Binding-site contacts:
Ligand atom C3 contacts residue BMA1 of chain 11.P at 2.5 Å.
Ligand atom C1 contacts residue NAG1 of chain 11.N at 1.7 Å.
Ligand atom C3 contacts residue NAG1 of chain 11.N at 4.1 Å.
Ligand atom O5 contacts residue NAG1 of chain 11.N at 2.5 Å (h-bond).
Ligand atom O3 contacts residue BMA1 of chain 11.P at 1.1 Å.
Ligand atom C2 contacts residue BMA1 of chain 11.P at 3.2 Å.
Ligand atom O6 contacts residue NAG1 of chain 11.N at 4.5 Å.
Ligand atom C5 contacts residue NAG1 of chain 11.N at 3.8 Å.
Ligand atom C2 contacts residue HIS2 of chain 11.B at 4.5 Å.
Ligand atom O2 contacts residue HIS2 of chain 11.B at 3.4 Å (h-bond).
Ligand atom O4 contacts residue BMA1 of chain 11.P at 4.0 Å.
Ligand atom C4 contacts residue BMA1 of chain 11.P at 3.6 Å.
Ligand atom O2 contacts residue NAG1 of chain 11.N at 3.4 Å (h-bond).
Ligand atom C2 contacts residue NAG1 of chain 11.N at 2.9 Å.
Ligand atom O2 contacts residue BMA1 of chain 11.P at 3.0 Å (h-bond).

A protein and the small-molecule ligand that binds it are described below.
Small molecule (SMILES): OC[C@H]1O[C@@H](O)[C@@H](O)[C@@H](O)[C@@H]1O

Sequence of chain 11.B:
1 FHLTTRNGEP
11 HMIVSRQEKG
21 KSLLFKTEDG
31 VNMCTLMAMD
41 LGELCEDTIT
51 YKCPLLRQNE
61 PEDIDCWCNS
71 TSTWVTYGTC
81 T